Sequence of chain 1.B:
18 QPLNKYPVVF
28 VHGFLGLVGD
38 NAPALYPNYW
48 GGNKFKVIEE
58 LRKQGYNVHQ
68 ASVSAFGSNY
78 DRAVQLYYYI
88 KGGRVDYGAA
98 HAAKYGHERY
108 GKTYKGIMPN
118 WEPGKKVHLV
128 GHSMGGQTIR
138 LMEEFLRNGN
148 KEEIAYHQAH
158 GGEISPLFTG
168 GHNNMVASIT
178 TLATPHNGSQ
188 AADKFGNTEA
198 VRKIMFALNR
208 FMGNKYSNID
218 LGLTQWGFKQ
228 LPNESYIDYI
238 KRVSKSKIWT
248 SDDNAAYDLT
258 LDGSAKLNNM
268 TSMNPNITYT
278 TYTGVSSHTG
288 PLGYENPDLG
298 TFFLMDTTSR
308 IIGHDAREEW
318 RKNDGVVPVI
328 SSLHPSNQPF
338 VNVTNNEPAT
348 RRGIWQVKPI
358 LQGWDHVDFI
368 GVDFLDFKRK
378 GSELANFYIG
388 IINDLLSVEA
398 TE

Binding-site contacts:
Ligand atom C4 contacts residue LEU32 of chain 1.B at 4.3 Å (hydrophobic).
Ligand atom O1 contacts residue VAL323 of chain 1.B at 4.1 Å.
Ligand atom O2 contacts residue HIS363 of chain 1.B at 4.0 Å.
Ligand atom O1 contacts residue LEA1 of chain 1.P at 3.7 Å.
Ligand atom C2 contacts residue VAL364 of chain 1.B at 4.3 Å (hydrophobic).
Ligand atom C1 contacts residue PHE299 of chain 1.B at 4.0 Å (hydrophobic).
Ligand atom C1 contacts residue 6NA1 of chain 1.N at 3.1 Å.
Ligand atom O2 contacts residue VAL364 of chain 1.B at 4.1 Å.
Ligand atom C3 contacts residue 6NA1 of chain 1.N at 3.9 Å.
Ligand atom O2 contacts residue 6NA1 of chain 1.N at 3.1 Å (h-bond).
Ligand atom C4 contacts residue 6NA1 of chain 1.N at 3.8 Å.
Ligand atom C2 contacts residue 6NA1 of chain 1.N at 3.6 Å.
Ligand atom O1 contacts residue LEU32 of chain 1.B at 4.2 Å.
Ligand atom C2 contacts residue MET302 of chain 1.B at 4.0 Å (hydrophobic).
Ligand atom C1 contacts residue LEU301 of chain 1.B at 4.4 Å (hydrophobic).

A protein and the small-molecule ligand that binds it are described below.
Small molecule (SMILES): CCCC(=O)O